The small molecule below binds the protein below.
Small molecule (SMILES): CC(=O)N[C@@H]1CCc2ccc(Oc3cnc4[nH]cc(C(=O)N[C@@H](C)C5CC5)c4n3)cc21

Binding-site contacts:
Ligand atom C33 contacts residue ASN142 of chain 1.A at 3.5 Å.
Ligand atom C19 contacts residue LEU16 of chain 1.A at 3.3 Å (hydrophobic).
Ligand atom N22 contacts residue LEU16 of chain 1.A at 2.7 Å (h-bond).
Ligand atom N11 contacts residue TYR92 of chain 1.A at 3.6 Å.
Ligand atom C8 contacts residue LEU144 of chain 1.A at 3.8 Å (hydrophobic).
Ligand atom C27 contacts residue ASP100 of chain 1.A at 3.7 Å.
Ligand atom N9 contacts residue LEU144 of chain 1.A at 3.8 Å.
Ligand atom N11 contacts residue LEU93 of chain 1.A at 3.1 Å (h-bond).
Ligand atom C10 contacts residue GLU91 of chain 1.A at 3.8 Å.
Ligand atom C26 contacts residue LEU16 of chain 1.A at 3.4 Å (hydrophobic).
Ligand atom C24 contacts residue GLN15 of chain 1.A at 3.8 Å.
Ligand atom O6 contacts residue VAL24 of chain 1.A at 3.6 Å.
Ligand atom C20 contacts residue LEU16 of chain 1.A at 3.3 Å (hydrophobic).
Ligand atom O16 contacts residue LEU16 of chain 1.A at 3.8 Å.
Ligand atom C1 contacts residue GLY19 of chain 1.A at 3.9 Å.
Ligand atom C1 contacts residue VAL24 of chain 1.A at 3.8 Å (hydrophobic).
Ligand atom C30 contacts residue CYS97 of chain 1.A at 3.9 Å (hydrophobic).
Ligand atom C17 contacts residue GLY96 of chain 1.A at 3.8 Å.
Ligand atom C10 contacts residue ALA41 of chain 1.A at 3.7 Å (hydrophobic).
Ligand atom N14 contacts residue LEU144 of chain 1.A at 3.8 Å.
Ligand atom C7 contacts residue LEU144 of chain 1.A at 3.7 Å (hydrophobic).
Ligand atom N9 contacts residue ALA41 of chain 1.A at 3.2 Å.
Ligand atom C23 contacts residue LEU16 of chain 1.A at 3.8 Å (hydrophobic).
Ligand atom N9 contacts residue GLU91 of chain 1.A at 2.9 Å (salt-bridge).
Ligand atom C8 contacts residue ALA41 of chain 1.A at 3.6 Å (hydrophobic).
Ligand atom O6 contacts residue MET90 of chain 1.A at 3.7 Å.
Ligand atom C1 contacts residue GLY17 of chain 1.A at 3.6 Å.
Ligand atom C29 contacts residue CYS97 of chain 1.A at 3.8 Å (hydrophobic).
Ligand atom C10 contacts residue LEU144 of chain 1.A at 3.7 Å (hydrophobic).
Ligand atom C33 contacts residue ASP155 of chain 1.A at 3.7 Å.
Ligand atom C15 contacts residue LEU144 of chain 1.A at 3.6 Å (hydrophobic).
Ligand atom C12 contacts residue LEU93 of chain 1.A at 3.2 Å (hydrophobic).
Ligand atom C1 contacts residue LYS18 of chain 1.A at 3.7 Å.
Ligand atom C32 contacts residue ALA154 of chain 1.A at 3.9 Å (hydrophobic).
Ligand atom C5 contacts residue VAL24 of chain 1.A at 3.9 Å (hydrophobic).
Ligand atom C18 contacts residue LEU16 of chain 1.A at 3.7 Å (hydrophobic).
Ligand atom C30 contacts residue LEU144 of chain 1.A at 3.8 Å (hydrophobic).
Ligand atom C12 contacts residue TYR92 of chain 1.A at 3.6 Å (hydrophobic).
Ligand atom O16 contacts residue GLY96 of chain 1.A at 3.7 Å.
Ligand atom C28 contacts residue LEU16 of chain 1.A at 3.8 Å (hydrophobic).

Sequence of chain 1.A:
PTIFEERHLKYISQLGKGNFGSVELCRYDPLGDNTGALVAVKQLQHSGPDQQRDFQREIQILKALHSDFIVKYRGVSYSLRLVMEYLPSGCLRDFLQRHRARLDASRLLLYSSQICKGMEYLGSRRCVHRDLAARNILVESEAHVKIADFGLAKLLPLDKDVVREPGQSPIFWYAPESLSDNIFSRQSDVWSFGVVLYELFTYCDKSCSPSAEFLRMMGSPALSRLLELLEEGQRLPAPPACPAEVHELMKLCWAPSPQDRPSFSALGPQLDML